A small-molecule ligand and the protein it binds are described below.
Small molecule (SMILES): CN(C)c1ccc(O)c2c1C[C@H]1C[C@H]3[C@H](N(C)C)C(O)=C(C(N)=O)C(=O)[C@@]3(O)C(O)=C1C2=O

Binding-site contacts:
Ligand atom C5 contacts residue PRO308 of chain 1.B at 3.4 Å (hydrophobic).
Ligand atom O8 contacts residue HIS224 of chain 1.B at 3.6 Å.
Ligand atom O2 contacts residue PHE214 of chain 1.B at 3.7 Å.
Ligand atom O2 contacts residue GLY226 of chain 1.B at 3.6 Å.
Ligand atom C13 contacts residue ALA310 of chain 1.B at 3.6 Å (hydrophobic).
Ligand atom C7 contacts residue PRO308 of chain 1.B at 3.6 Å (hydrophobic).
Ligand atom N7 contacts residue PHE309 of chain 1.B at 3.6 Å (h-bond).
Ligand atom C17 contacts residue FAD1 of chain 1.L at 3.3 Å.
Ligand atom O6 contacts residue FAD1 of chain 1.L at 2.4 Å (h-bond).
Ligand atom O5 contacts residue ARG203 of chain 1.B at 3.8 Å.
Ligand atom C19 contacts residue GLN182 of chain 1.B at 3.8 Å.
Ligand atom N2 contacts residue ALA215 of chain 1.B at 3.7 Å.
Ligand atom C6 contacts residue PHE214 of chain 1.B at 3.4 Å (hydrophobic).
Ligand atom C8 contacts residue PHE214 of chain 1.B at 3.6 Å (hydrophobic).
Ligand atom C11 contacts residue PHE309 of chain 1.B at 3.8 Å (hydrophobic).
Ligand atom N2 contacts residue ASN216 of chain 1.B at 3.9 Å.
Ligand atom O8 contacts residue GLY226 of chain 1.B at 3.7 Å.
Ligand atom C21 contacts residue PHE214 of chain 1.B at 3.5 Å (hydrophobic).
Ligand atom O4 contacts residue ALA310 of chain 1.B at 3.5 Å (h-bond).
Ligand atom CN7 contacts residue PHE372 of chain 1.B at 3.7 Å (hydrophobic).
Ligand atom C20 contacts residue PRO308 of chain 1.B at 3.2 Å (hydrophobic).
Ligand atom C10 contacts residue PHE309 of chain 1.B at 3.5 Å (hydrophobic).
Ligand atom O7 contacts residue FAD1 of chain 1.L at 2.9 Å (h-bond).
Ligand atom O8 contacts residue PHE214 of chain 1.B at 3.8 Å.
Ligand atom C18 contacts residue FAD1 of chain 1.L at 3.9 Å.
Ligand atom C20 contacts residue PHE309 of chain 1.B at 3.6 Å (hydrophobic).
Ligand atom C9 contacts residue PHE309 of chain 1.B at 3.9 Å (hydrophobic).
Ligand atom O1 contacts residue ARG203 of chain 1.B at 3.7 Å.
Ligand atom C71 contacts residue ASN361 of chain 1.B at 3.4 Å.
Ligand atom C71 contacts residue MET365 of chain 1.B at 3.5 Å (hydrophobic).
Ligand atom C3 contacts residue PHE214 of chain 1.B at 3.4 Å (hydrophobic).
Ligand atom C19 contacts residue FAD1 of chain 1.L at 3.2 Å.
Ligand atom N7 contacts residue MET365 of chain 1.B at 3.4 Å.
Ligand atom C12 contacts residue ALA310 of chain 1.B at 3.9 Å (hydrophobic).
Ligand atom C13 contacts residue GLY311 of chain 1.B at 3.8 Å.
Ligand atom C71 contacts residue PHE309 of chain 1.B at 3.6 Å (hydrophobic).
Ligand atom C4 contacts residue PHE214 of chain 1.B at 3.6 Å (hydrophobic).
Ligand atom C2 contacts residue PHE214 of chain 1.B at 3.4 Å (hydrophobic).
Ligand atom O4 contacts residue GLY311 of chain 1.B at 3.5 Å.
Ligand atom O2 contacts residue GLN182 of chain 1.B at 3.4 Å (h-bond).

Sequence of chain 1.B:
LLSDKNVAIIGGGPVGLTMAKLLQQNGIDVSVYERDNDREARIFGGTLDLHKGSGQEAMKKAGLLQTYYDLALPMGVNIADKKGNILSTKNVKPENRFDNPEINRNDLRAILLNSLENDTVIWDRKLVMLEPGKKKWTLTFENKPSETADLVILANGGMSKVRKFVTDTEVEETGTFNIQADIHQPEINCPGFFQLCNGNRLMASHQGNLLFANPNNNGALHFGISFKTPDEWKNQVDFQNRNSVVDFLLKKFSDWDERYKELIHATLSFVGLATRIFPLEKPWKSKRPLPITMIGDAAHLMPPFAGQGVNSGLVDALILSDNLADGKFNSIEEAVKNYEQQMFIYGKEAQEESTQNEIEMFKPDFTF